Sequence of chain 1.PA:
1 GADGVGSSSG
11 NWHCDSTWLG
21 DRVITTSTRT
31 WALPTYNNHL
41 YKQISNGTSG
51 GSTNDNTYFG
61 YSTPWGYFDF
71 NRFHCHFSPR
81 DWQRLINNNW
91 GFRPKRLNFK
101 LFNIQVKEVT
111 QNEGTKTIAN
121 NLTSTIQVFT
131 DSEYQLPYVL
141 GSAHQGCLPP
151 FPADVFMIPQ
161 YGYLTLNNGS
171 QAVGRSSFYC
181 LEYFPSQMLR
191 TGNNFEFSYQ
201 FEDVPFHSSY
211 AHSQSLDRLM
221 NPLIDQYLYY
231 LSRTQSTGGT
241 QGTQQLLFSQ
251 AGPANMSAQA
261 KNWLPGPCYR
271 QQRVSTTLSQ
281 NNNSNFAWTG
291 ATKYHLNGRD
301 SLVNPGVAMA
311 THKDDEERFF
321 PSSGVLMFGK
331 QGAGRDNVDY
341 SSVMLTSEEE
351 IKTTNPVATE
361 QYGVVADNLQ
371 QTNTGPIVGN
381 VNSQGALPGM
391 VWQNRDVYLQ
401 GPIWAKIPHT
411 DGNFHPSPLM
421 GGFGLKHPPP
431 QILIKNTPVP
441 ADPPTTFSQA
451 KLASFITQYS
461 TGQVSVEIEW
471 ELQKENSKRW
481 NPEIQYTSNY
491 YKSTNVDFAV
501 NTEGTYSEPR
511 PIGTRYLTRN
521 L

Binding-site contacts:
Ligand atom N3 contacts residue PRO205 of chain 1.PA at 4.4 Å.
Ligand atom C2 contacts residue GLY424 of chain 1.PA at 4.1 Å.
Ligand atom O4' contacts residue DC1 of chain 1.ME at 4.2 Å.
Ligand atom C2' contacts residue PRO416 of chain 1.PA at 4.5 Å (hydrophobic).
Ligand atom O5' contacts residue DC1 of chain 1.ME at 2.5 Å (h-bond).
Ligand atom C8 contacts residue PRO416 of chain 1.PA at 4.5 Å (hydrophobic).
Ligand atom N1 contacts residue PRO205 of chain 1.PA at 4.0 Å.
Ligand atom C4 contacts residue PRO416 of chain 1.PA at 4.0 Å (hydrophobic).
Ligand atom P contacts residue DC1 of chain 1.ME at 1.6 Å.
Ligand atom C2 contacts residue PRO205 of chain 1.PA at 4.0 Å (hydrophobic).
Ligand atom N7 contacts residue PRO416 of chain 1.PA at 3.7 Å.
Ligand atom C2 contacts residue PRO416 of chain 1.PA at 4.2 Å (hydrophobic).
Ligand atom OP1 contacts residue DC1 of chain 1.ME at 2.5 Å (h-bond).
Ligand atom C5 contacts residue PRO205 of chain 1.PA at 4.2 Å (hydrophobic).
Ligand atom C8 contacts residue HIS415 of chain 1.PA at 3.3 Å.
Ligand atom N6 contacts residue ASN394 of chain 1.PA at 4.3 Å.
Ligand atom OP2 contacts residue DC1 of chain 1.ME at 2.5 Å (h-bond).
Ligand atom N9 contacts residue PRO416 of chain 1.PA at 4.3 Å.
Ligand atom N1 contacts residue PRO416 of chain 1.PA at 3.4 Å (h-bond).
Ligand atom N7 contacts residue HIS415 of chain 1.PA at 3.0 Å (h-bond).
Ligand atom C5 contacts residue PRO416 of chain 1.PA at 3.2 Å (hydrophobic).
Ligand atom C6 contacts residue PRO416 of chain 1.PA at 2.9 Å (hydrophobic).
Ligand atom C6 contacts residue PRO205 of chain 1.PA at 3.9 Å (hydrophobic).
Ligand atom C5' contacts residue DC1 of chain 1.ME at 3.8 Å.
Ligand atom C5 contacts residue HIS415 of chain 1.PA at 4.3 Å.
Ligand atom N3 contacts residue PRO416 of chain 1.PA at 4.1 Å.
Ligand atom N6 contacts residue PRO205 of chain 1.PA at 4.2 Å.
Ligand atom OP2 contacts residue ASP411 of chain 1.CA at 4.2 Å.
Ligand atom N6 contacts residue SER417 of chain 1.PA at 3.5 Å.
Ligand atom N6 contacts residue PRO416 of chain 1.PA at 2.8 Å (h-bond).
Ligand atom N1 contacts residue GLY424 of chain 1.PA at 3.9 Å.

Sequence of chain 1.CA:
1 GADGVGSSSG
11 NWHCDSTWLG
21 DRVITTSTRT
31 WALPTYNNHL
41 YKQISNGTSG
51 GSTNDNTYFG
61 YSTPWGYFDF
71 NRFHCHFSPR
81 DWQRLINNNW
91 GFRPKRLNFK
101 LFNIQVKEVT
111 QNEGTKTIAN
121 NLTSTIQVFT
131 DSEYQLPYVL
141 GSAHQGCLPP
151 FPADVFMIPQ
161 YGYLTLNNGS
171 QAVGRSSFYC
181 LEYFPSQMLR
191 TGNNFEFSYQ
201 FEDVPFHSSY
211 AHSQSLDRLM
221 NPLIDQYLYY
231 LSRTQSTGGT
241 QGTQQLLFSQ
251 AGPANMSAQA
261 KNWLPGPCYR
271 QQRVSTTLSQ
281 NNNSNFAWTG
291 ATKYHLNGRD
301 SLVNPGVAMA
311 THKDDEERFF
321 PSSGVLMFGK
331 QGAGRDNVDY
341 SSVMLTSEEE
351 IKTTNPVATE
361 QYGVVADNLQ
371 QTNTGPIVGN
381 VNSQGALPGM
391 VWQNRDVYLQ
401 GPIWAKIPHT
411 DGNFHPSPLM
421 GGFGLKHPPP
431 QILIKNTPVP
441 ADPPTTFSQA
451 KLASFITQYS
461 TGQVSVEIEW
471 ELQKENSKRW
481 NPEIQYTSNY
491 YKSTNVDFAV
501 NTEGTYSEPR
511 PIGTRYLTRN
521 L

A small-molecule ligand and the protein it binds are described below.
Small molecule (SMILES): Nc1ncnc2c1ncn2[C@H]1C[C@H](O)[C@@H](COP(=O)(O)O)O1